Sequence of chain 1.B:
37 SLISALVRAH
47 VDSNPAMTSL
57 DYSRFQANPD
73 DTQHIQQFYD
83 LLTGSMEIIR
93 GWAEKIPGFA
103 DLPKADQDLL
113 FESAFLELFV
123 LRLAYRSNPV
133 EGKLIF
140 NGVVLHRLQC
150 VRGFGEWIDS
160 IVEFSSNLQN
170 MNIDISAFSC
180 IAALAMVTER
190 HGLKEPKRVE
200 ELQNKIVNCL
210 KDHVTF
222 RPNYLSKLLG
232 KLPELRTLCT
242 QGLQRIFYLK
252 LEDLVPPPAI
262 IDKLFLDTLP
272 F

Binding-site contacts:
Ligand atom C4 contacts residue THR269 of chain 1.B at 3.5 Å.
Ligand atom C8 contacts residue ARG189 of chain 1.B at 4.2 Å.
Ligand atom C8 contacts residue SER115 of chain 1.B at 4.3 Å.
Ligand atom C5 contacts residue ARG237 of chain 1.B at 4.2 Å.
Ligand atom C3 contacts residue THR269 of chain 1.B at 3.1 Å.
Ligand atom C8 contacts residue GLU119 of chain 1.B at 3.0 Å.
Ligand atom N1 contacts residue ARG237 of chain 1.B at 3.4 Å.
Ligand atom C9 contacts residue CYS240 of chain 1.B at 4.0 Å (hydrophobic).
Ligand atom C8 contacts residue CYS240 of chain 1.B at 4.0 Å (hydrophobic).
Ligand atom C5 contacts residue SER115 of chain 1.B at 4.5 Å.
Ligand atom C9 contacts residue SER115 of chain 1.B at 3.7 Å.
Ligand atom C6 contacts residue ARG237 of chain 1.B at 3.4 Å.
Ligand atom C7 contacts residue GLU119 of chain 1.B at 3.0 Å.
Ligand atom C2 contacts residue GLU119 of chain 1.B at 3.6 Å.
Ligand atom C2 contacts residue SER115 of chain 1.B at 4.0 Å.
Ligand atom C9 contacts residue THR269 of chain 1.B at 4.0 Å.
Ligand atom C2 contacts residue THR269 of chain 1.B at 4.1 Å.
Ligand atom C6 contacts residue GLU119 of chain 1.B at 4.2 Å.
Ligand atom O1 contacts residue ARG189 of chain 1.B at 3.6 Å (salt-bridge).
Ligand atom C8 contacts residue ARG237 of chain 1.B at 3.4 Å.
Ligand atom C5 contacts residue THR269 of chain 1.B at 4.5 Å.
Ligand atom C3 contacts residue SER115 of chain 1.B at 3.8 Å.
Ligand atom C4 contacts residue SER115 of chain 1.B at 3.9 Å.
Ligand atom C5 contacts residue ARG189 of chain 1.B at 3.3 Å.
Ligand atom C9 contacts residue GLU119 of chain 1.B at 4.2 Å.
Ligand atom O2 contacts residue ARG237 of chain 1.B at 3.3 Å (salt-bridge).
Ligand atom N1 contacts residue CYS240 of chain 1.B at 2.9 Å (h-bond).
Ligand atom N1 contacts residue GLU119 of chain 1.B at 2.8 Å (salt-bridge).
Ligand atom C7 contacts residue ARG237 of chain 1.B at 3.0 Å.
Ligand atom C7 contacts residue ARG189 of chain 1.B at 3.5 Å.
Ligand atom C2 contacts residue CYS240 of chain 1.B at 1.9 Å (hydrophobic).
Ligand atom C6 contacts residue ARG189 of chain 1.B at 2.9 Å.
Ligand atom C3 contacts residue CYS240 of chain 1.B at 2.8 Å (hydrophobic).
Ligand atom O2 contacts residue ARG189 of chain 1.B at 2.9 Å (salt-bridge).
Ligand atom C4 contacts residue ARG189 of chain 1.B at 4.0 Å.
Ligand atom N1 contacts residue THR241 of chain 1.B at 4.5 Å.

This protein binds this small molecule.
Small molecule (SMILES): O=C1C=C2NCC=C2C=C1O